This protein binds this small molecule.
Small molecule (SMILES): CC(=O)N[C@@H]1[C@@H](O)[C@H](O)[C@@H](CO)O[C@H]1O

Sequence of chain 1.G:
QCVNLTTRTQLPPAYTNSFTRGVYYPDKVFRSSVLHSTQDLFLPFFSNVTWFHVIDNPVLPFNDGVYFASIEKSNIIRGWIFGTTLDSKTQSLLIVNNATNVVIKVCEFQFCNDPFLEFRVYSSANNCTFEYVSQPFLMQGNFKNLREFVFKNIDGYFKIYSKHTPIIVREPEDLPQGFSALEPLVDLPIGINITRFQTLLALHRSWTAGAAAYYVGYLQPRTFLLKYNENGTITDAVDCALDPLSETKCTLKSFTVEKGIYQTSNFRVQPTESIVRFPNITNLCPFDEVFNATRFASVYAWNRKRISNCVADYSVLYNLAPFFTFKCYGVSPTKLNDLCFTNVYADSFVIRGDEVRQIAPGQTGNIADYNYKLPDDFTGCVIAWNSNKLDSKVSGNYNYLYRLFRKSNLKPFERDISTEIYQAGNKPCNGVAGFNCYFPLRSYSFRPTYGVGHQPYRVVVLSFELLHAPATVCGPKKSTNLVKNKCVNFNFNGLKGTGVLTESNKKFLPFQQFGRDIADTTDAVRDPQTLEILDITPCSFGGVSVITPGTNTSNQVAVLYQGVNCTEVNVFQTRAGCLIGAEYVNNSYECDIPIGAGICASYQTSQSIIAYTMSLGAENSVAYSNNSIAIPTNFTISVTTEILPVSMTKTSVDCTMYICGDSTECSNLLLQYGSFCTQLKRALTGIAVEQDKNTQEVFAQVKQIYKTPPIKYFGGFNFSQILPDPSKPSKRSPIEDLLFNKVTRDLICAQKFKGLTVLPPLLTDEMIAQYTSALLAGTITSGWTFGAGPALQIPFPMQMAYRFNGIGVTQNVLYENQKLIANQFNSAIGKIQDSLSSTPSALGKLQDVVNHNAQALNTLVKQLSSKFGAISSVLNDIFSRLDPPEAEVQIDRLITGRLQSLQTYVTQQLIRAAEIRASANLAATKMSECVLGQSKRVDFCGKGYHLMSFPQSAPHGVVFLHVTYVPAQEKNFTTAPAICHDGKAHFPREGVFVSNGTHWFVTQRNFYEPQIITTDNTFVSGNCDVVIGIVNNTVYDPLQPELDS

Binding-site contacts:
Ligand atom N2 contacts residue ASN340 of chain 1.G at 3.0 Å (h-bond).
Ligand atom C1 contacts residue LEU368 of chain 1.G at 3.8 Å (hydrophobic).
Ligand atom C8 contacts residue ASN340 of chain 1.G at 4.0 Å.
Ligand atom C7 contacts residue PHE335 of chain 1.G at 4.5 Å (hydrophobic).
Ligand atom C4 contacts residue ASN340 of chain 1.G at 4.2 Å.
Ligand atom O7 contacts residue ASN340 of chain 1.G at 4.0 Å.
Ligand atom C7 contacts residue ASN367 of chain 1.G at 4.2 Å.
Ligand atom C5 contacts residue ASN340 of chain 1.G at 3.6 Å.
Ligand atom C3 contacts residue ASN340 of chain 1.G at 3.8 Å.
Ligand atom O4 contacts residue ASN367 of chain 1.G at 3.3 Å (h-bond).
Ligand atom C7 contacts residue ASP336 of chain 1.G at 3.4 Å.
Ligand atom C4 contacts residue ASN367 of chain 1.G at 3.9 Å.
Ligand atom C2 contacts residue ASP336 of chain 1.G at 3.7 Å.
Ligand atom C2 contacts residue LEU368 of chain 1.G at 4.1 Å (hydrophobic).
Ligand atom C8 contacts residue LEU368 of chain 1.G at 4.5 Å (hydrophobic).
Ligand atom N2 contacts residue LEU368 of chain 1.G at 3.6 Å.
Ligand atom C1 contacts residue ASN340 of chain 1.G at 1.4 Å.
Ligand atom C2 contacts residue ASN340 of chain 1.G at 2.5 Å.
Ligand atom C8 contacts residue ASP336 of chain 1.G at 4.1 Å.
Ligand atom C8 contacts residue PHE339 of chain 1.G at 3.6 Å (hydrophobic).
Ligand atom C8 contacts residue VAL364 of chain 1.G at 4.3 Å (hydrophobic).
Ligand atom C8 contacts residue PHE335 of chain 1.G at 3.5 Å (hydrophobic).
Ligand atom N2 contacts residue ASN367 of chain 1.G at 3.5 Å (h-bond).
Ligand atom N2 contacts residue ASP336 of chain 1.G at 4.0 Å.
Ligand atom C7 contacts residue VAL364 of chain 1.G at 4.1 Å (hydrophobic).
Ligand atom O3 contacts residue ASN367 of chain 1.G at 3.1 Å (h-bond).
Ligand atom O3 contacts residue VAL364 of chain 1.G at 3.6 Å.
Ligand atom O7 contacts residue VAL364 of chain 1.G at 4.1 Å.
Ligand atom C2 contacts residue ASN367 of chain 1.G at 4.2 Å.
Ligand atom O7 contacts residue PHE335 of chain 1.G at 4.5 Å.
Ligand atom C3 contacts residue ASN367 of chain 1.G at 3.2 Å.
Ligand atom C7 contacts residue ASN340 of chain 1.G at 3.5 Å.
Ligand atom O7 contacts residue ASP336 of chain 1.G at 3.0 Å (salt-bridge).
Ligand atom N2 contacts residue VAL364 of chain 1.G at 4.3 Å.
Ligand atom O5 contacts residue ASN340 of chain 1.G at 2.3 Å (h-bond).
Ligand atom C3 contacts residue LEU368 of chain 1.G at 4.2 Å (hydrophobic).
Ligand atom C1 contacts residue ASP336 of chain 1.G at 4.0 Å.